Sequence of chain 1.F:
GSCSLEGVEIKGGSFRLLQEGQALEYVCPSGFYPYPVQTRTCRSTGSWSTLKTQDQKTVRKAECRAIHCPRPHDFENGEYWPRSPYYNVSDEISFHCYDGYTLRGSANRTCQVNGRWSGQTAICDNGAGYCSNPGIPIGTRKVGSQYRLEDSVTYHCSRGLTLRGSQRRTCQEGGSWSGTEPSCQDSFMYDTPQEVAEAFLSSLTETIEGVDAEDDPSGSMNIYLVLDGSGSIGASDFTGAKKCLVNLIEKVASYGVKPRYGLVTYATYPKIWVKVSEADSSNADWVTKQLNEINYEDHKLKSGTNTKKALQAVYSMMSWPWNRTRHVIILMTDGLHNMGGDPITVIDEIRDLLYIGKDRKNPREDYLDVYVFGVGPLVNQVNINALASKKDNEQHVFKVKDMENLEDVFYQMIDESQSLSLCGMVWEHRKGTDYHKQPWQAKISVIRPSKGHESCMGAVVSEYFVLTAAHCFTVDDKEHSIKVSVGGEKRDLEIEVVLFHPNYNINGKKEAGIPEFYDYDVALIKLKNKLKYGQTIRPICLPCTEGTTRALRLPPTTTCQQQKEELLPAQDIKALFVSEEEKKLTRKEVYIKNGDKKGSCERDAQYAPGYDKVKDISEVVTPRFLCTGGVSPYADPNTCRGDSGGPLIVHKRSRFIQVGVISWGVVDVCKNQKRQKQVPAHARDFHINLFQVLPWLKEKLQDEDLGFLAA

Binding-site contacts:
Ligand atom N2 contacts residue ASN108 of chain 1.F at 2.8 Å (h-bond).
Ligand atom C5 contacts residue ASN108 of chain 1.F at 3.7 Å.
Ligand atom O6 contacts residue GLU92 of chain 1.F at 4.3 Å.
Ligand atom O5 contacts residue ASN108 of chain 1.F at 2.4 Å (h-bond).
Ligand atom C7 contacts residue ASN108 of chain 1.F at 3.7 Å.
Ligand atom C8 contacts residue ASN108 of chain 1.F at 4.3 Å.
Ligand atom C4 contacts residue ASN108 of chain 1.F at 4.2 Å.
Ligand atom O7 contacts residue ALA107 of chain 1.F at 4.0 Å.
Ligand atom C1 contacts residue ASN108 of chain 1.F at 1.4 Å.
Ligand atom C2 contacts residue ASN108 of chain 1.F at 2.4 Å.
Ligand atom C3 contacts residue ASN108 of chain 1.F at 3.8 Å.

The small molecule below binds the protein below.
Small molecule (SMILES): CC(=O)N[C@H]1[C@H](O[C@H]2[C@H](O)[C@@H](NC(C)=O)CO[C@@H]2CO)O[C@H](CO)[C@@H](O[C@@H]2O[C@H](CO)[C@@H](O)[C@H](O)[C@@H]2O)[C@@H]1O